Binding-site contacts:
Ligand atom O5 contacts residue TRP41 of chain 2.A at 4.3 Å.
Ligand atom O2 contacts residue THR43 of chain 2.A at 3.6 Å.
Ligand atom C1 contacts residue ALA42 of chain 2.A at 4.4 Å (hydrophobic).
Ligand atom O4 contacts residue TRP41 of chain 2.A at 3.1 Å (h-bond).
Ligand atom O2 contacts residue ALA42 of chain 2.A at 2.2 Å (h-bond).
Ligand atom O6 contacts residue TRP102 of chain 1.A at 3.1 Å (h-bond).
Ligand atom O5 contacts residue ASN44 of chain 2.A at 4.3 Å.
Ligand atom C1 contacts residue THR43 of chain 2.A at 4.2 Å.
Ligand atom C2 contacts residue TRP41 of chain 2.A at 4.4 Å (hydrophobic).
Ligand atom C5 contacts residue TRP73 of chain 2.A at 3.9 Å (hydrophobic).
Ligand atom C2 contacts residue ALA42 of chain 2.A at 3.6 Å (hydrophobic).
Ligand atom C6 contacts residue TRP73 of chain 2.A at 3.7 Å (hydrophobic).
Ligand atom O5 contacts residue TRP73 of chain 2.A at 2.7 Å (h-bond).
Ligand atom O2 contacts residue TRP41 of chain 2.A at 3.8 Å.
Ligand atom C1 contacts residue TRP41 of chain 2.A at 4.5 Å (hydrophobic).
Ligand atom C3 contacts residue ALA42 of chain 2.A at 4.4 Å (hydrophobic).
Ligand atom C6 contacts residue TRP41 of chain 2.A at 4.5 Å (hydrophobic).
Ligand atom C5 contacts residue TRP41 of chain 2.A at 4.3 Å (hydrophobic).
Ligand atom O3 contacts residue ALA42 of chain 2.A at 4.2 Å.
Ligand atom C6 contacts residue TRP102 of chain 1.A at 4.2 Å (hydrophobic).
Ligand atom O2 contacts residue ASN44 of chain 2.A at 3.8 Å.
Ligand atom O6 contacts residue TRP73 of chain 2.A at 4.2 Å.
Ligand atom O1 contacts residue TRP73 of chain 2.A at 4.2 Å.
Ligand atom C4 contacts residue TRP41 of chain 2.A at 3.3 Å (hydrophobic).
Ligand atom C6 contacts residue ASN44 of chain 2.A at 3.6 Å.
Ligand atom O6 contacts residue ASN44 of chain 2.A at 3.0 Å (h-bond).
Ligand atom C5 contacts residue ASN44 of chain 2.A at 3.7 Å.
Ligand atom C3 contacts residue TRP41 of chain 2.A at 3.8 Å (hydrophobic).
Ligand atom O3 contacts residue TRP41 of chain 2.A at 3.2 Å (h-bond).
Ligand atom C2 contacts residue ASN44 of chain 2.A at 3.9 Å.
Ligand atom C1 contacts residue TRP73 of chain 2.A at 3.5 Å (hydrophobic).

Sequence of chain 1.A:
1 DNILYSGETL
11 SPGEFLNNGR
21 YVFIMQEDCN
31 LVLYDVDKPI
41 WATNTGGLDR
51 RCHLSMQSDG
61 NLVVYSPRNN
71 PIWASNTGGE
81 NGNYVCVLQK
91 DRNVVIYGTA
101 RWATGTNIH

The protein below binds the small molecule below.
Small molecule (SMILES): OC[C@H]1O[C@H](O[C@@H]2[C@H](O)[C@@H](O)O[C@H](CO)[C@H]2O)[C@@H](O)[C@@H](O)[C@@H]1O

Sequence of chain 2.A:
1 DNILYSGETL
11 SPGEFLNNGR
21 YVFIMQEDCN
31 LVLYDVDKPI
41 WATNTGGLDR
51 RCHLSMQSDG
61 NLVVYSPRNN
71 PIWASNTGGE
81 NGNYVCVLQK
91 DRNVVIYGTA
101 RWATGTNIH